Binding-site contacts:
Ligand atom C11 contacts residue LEU420 of chain 1.A at 3.7 Å (hydrophobic).
Ligand atom N18 contacts residue GLN453 of chain 1.A at 3.4 Å (h-bond).
Ligand atom C10 contacts residue PHE456 of chain 1.A at 3.9 Å (hydrophobic).
Ligand atom C3 contacts residue TYR424 of chain 1.A at 3.8 Å (hydrophobic).
Ligand atom N15 contacts residue LEU420 of chain 1.A at 3.6 Å.
Ligand atom C25 contacts residue PHE456 of chain 1.A at 3.7 Å (hydrophobic).
Ligand atom N13 contacts residue LEU420 of chain 1.A at 3.3 Å.
Ligand atom N13 contacts residue PHE456 of chain 1.A at 3.9 Å.
Ligand atom C29 contacts residue TYR424 of chain 1.A at 3.6 Å (hydrophobic).
Ligand atom C16 contacts residue GLN453 of chain 1.A at 3.6 Å.
Ligand atom N18 contacts residue ALA452 of chain 1.A at 2.9 Å (h-bond).
Ligand atom N15 contacts residue PHE456 of chain 1.A at 3.5 Å.
Ligand atom C16 contacts residue LEU420 of chain 1.A at 4.0 Å (hydrophobic).
Ligand atom C31 contacts residue MET365 of chain 1.A at 3.9 Å (hydrophobic).
Ligand atom C19 contacts residue ALA452 of chain 1.A at 3.7 Å (hydrophobic).
Ligand atom C24 contacts residue TYR424 of chain 1.A at 3.9 Å (hydrophobic).
Ligand atom C16 contacts residue PHE456 of chain 1.A at 3.5 Å (hydrophobic).
Ligand atom N23 contacts residue TYR424 of chain 1.A at 3.2 Å (h-bond).
Ligand atom C11 contacts residue PHE456 of chain 1.A at 3.7 Å (hydrophobic).
Ligand atom C19 contacts residue LEU420 of chain 1.A at 4.0 Å (hydrophobic).
Ligand atom N15 contacts residue GLN453 of chain 1.A at 2.7 Å (h-bond).
Ligand atom O30 contacts residue MET365 of chain 1.A at 3.4 Å.
Ligand atom C2 contacts residue HIS252 of chain 1.A at 3.8 Å.
Ligand atom C20 contacts residue ALA452 of chain 1.A at 3.4 Å (hydrophobic).
Ligand atom N18 contacts residue LEU420 of chain 1.A at 3.6 Å.
Ligand atom C4 contacts residue MET365 of chain 1.A at 3.9 Å (hydrophobic).
Ligand atom C5 contacts residue TYR424 of chain 1.A at 3.6 Å (hydrophobic).
Ligand atom C14 contacts residue PHE456 of chain 1.A at 3.8 Å (hydrophobic).
Ligand atom C27 contacts residue MET365 of chain 1.A at 4.0 Å (hydrophobic).
Ligand atom O17 contacts residue GLN453 of chain 1.A at 3.0 Å (h-bond).
Ligand atom C1 contacts residue MET365 of chain 1.A at 3.8 Å (hydrophobic).
Ligand atom C19 contacts residue TYR424 of chain 1.A at 3.9 Å (hydrophobic).
Ligand atom C3 contacts residue LEU420 of chain 1.A at 3.8 Å (hydrophobic).
Ligand atom C12 contacts residue PHE456 of chain 1.A at 3.5 Å (hydrophobic).
Ligand atom C14 contacts residue ALA452 of chain 1.A at 3.9 Å (hydrophobic).
Ligand atom C14 contacts residue LEU420 of chain 1.A at 3.3 Å (hydrophobic).
Ligand atom C14 contacts residue GLN453 of chain 1.A at 3.5 Å.
Ligand atom C21 contacts residue PHE456 of chain 1.A at 3.8 Å (hydrophobic).
Ligand atom O22 contacts residue PHE456 of chain 1.A at 3.4 Å.
Ligand atom C28 contacts residue MET365 of chain 1.A at 3.8 Å (hydrophobic).

Sequence of chain 1.A:
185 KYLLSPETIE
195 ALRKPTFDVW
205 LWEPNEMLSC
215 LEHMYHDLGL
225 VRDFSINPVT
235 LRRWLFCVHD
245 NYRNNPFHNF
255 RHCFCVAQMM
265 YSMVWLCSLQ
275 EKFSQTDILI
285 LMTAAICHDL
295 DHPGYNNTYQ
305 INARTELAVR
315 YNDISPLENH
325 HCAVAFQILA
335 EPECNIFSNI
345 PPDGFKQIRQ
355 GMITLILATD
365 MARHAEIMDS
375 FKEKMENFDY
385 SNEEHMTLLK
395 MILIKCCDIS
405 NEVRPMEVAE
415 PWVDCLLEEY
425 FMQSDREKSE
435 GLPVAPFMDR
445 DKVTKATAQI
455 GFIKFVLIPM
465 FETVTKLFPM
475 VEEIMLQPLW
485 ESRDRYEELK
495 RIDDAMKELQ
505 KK

A small-molecule ligand and the protein it binds are described below.
Small molecule (SMILES): COc1ccc(NC(=O)[C@@H](C)Nc2nc(=O)c3cnn(C4CCCC4)c3[nH]2)cc1